Binding-site contacts:
Ligand atom C11 contacts residue LEU1318 of chain 1.A at 4.0 Å (hydrophobic).
Ligand atom C22 contacts residue TRP1315 of chain 1.A at 4.4 Å (hydrophobic).
Ligand atom C15 contacts residue PRO1435 of chain 1.A at 4.0 Å (hydrophobic).
Ligand atom C16 contacts residue TRP1315 of chain 1.A at 4.4 Å (hydrophobic).
Ligand atom C8 contacts residue PRO1435 of chain 1.A at 4.0 Å (hydrophobic).
Ligand atom C16 contacts residue ILE1439 of chain 1.A at 3.6 Å (hydrophobic).
Ligand atom C18 contacts residue PRO1435 of chain 1.A at 4.4 Å (hydrophobic).
Ligand atom C19 contacts residue TYR1322 of chain 1.A at 3.5 Å (hydrophobic).
Ligand atom C21 contacts residue TYR1316 of chain 1.A at 4.5 Å (hydrophobic).
Ligand atom C20 contacts residue TRP1315 of chain 1.A at 4.1 Å (hydrophobic).
Ligand atom C25 contacts residue TYR1316 of chain 1.A at 4.2 Å (hydrophobic).
Ligand atom C7 contacts residue PRO1435 of chain 1.A at 3.9 Å (hydrophobic).
Ligand atom C22 contacts residue ARG1436 of chain 1.A at 3.5 Å.
Ligand atom C27 contacts residue TRP1315 of chain 1.A at 3.7 Å (hydrophobic).
Ligand atom C20 contacts residue ARG1436 of chain 1.A at 4.4 Å.
Ligand atom C21 contacts residue ASP1319 of chain 1.A at 3.8 Å.
Ligand atom C23 contacts residue TRP1315 of chain 1.A at 3.6 Å (hydrophobic).
Ligand atom C12 contacts residue LEU1318 of chain 1.A at 3.7 Å (hydrophobic).
Ligand atom C15 contacts residue ILE1439 of chain 1.A at 3.5 Å (hydrophobic).
Ligand atom C18 contacts residue ASP1319 of chain 1.A at 3.3 Å.
Ligand atom C20 contacts residue ASP1319 of chain 1.A at 4.1 Å.
Ligand atom C26 contacts residue ARG1443 of chain 1.A at 3.7 Å.
Ligand atom C23 contacts residue ARG1436 of chain 1.A at 3.8 Å.
Ligand atom C21 contacts residue TRP1315 of chain 1.A at 3.0 Å (hydrophobic).
Ligand atom C24 contacts residue ARG1436 of chain 1.A at 3.6 Å.
Ligand atom C17 contacts residue TRP1315 of chain 1.A at 3.7 Å (hydrophobic).
Ligand atom C26 contacts residue ARG1436 of chain 1.A at 4.0 Å.
Ligand atom C25 contacts residue ARG1436 of chain 1.A at 3.8 Å.
Ligand atom C6 contacts residue PRO1435 of chain 1.A at 4.2 Å (hydrophobic).

The protein below binds the small molecule below.
Small molecule (SMILES): CC(C)CCC[C@@H](C)[C@H]1CC[C@H]2[C@@H]3CC=C4C[C@@H](O)CC[C@]4(C)[C@H]3CC[C@]12C

Sequence of chain 1.A:
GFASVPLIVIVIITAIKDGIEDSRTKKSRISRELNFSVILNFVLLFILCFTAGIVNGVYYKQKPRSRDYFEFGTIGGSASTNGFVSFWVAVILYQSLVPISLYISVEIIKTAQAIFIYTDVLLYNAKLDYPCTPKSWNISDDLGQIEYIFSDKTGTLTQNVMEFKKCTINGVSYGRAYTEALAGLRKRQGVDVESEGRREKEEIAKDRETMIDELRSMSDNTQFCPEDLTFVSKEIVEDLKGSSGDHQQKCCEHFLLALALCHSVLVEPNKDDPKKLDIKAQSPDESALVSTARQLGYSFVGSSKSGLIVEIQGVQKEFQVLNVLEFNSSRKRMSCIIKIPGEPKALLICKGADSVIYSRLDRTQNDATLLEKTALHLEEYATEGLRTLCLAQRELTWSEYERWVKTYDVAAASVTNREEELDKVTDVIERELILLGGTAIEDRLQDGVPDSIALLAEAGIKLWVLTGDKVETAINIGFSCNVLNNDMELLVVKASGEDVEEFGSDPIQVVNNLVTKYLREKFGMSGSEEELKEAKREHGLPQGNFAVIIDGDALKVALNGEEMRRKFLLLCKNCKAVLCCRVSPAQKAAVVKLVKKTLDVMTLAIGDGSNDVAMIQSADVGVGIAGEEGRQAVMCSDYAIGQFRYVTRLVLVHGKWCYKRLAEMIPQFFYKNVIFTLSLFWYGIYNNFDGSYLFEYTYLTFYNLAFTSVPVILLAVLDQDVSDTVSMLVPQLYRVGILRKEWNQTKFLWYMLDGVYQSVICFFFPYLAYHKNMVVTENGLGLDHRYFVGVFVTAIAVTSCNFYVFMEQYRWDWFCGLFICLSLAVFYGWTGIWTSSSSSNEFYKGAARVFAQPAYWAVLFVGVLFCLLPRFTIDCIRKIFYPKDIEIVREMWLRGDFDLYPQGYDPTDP